The protein below binds the small molecule below.
Small molecule (SMILES): CC(=O)N[C@H]1CO[C@H](CO[C@@H]2O[C@@H](C)[C@@H](O)[C@@H](O)[C@@H]2O)[C@@H](O)[C@@H]1O

Binding-site contacts:
Ligand atom C7 contacts residue ASN57 of chain 1.C at 3.2 Å.
Ligand atom O7 contacts residue ASN57 of chain 1.C at 4.2 Å.
Ligand atom C5 contacts residue ASN57 of chain 1.C at 3.6 Å.
Ligand atom C8 contacts residue ASN57 of chain 1.C at 3.5 Å.
Ligand atom C4 contacts residue ASN57 of chain 1.C at 4.3 Å.
Ligand atom O5 contacts residue ASN57 of chain 1.C at 4.2 Å.
Ligand atom C2 contacts residue ASN57 of chain 1.C at 2.6 Å.
Ligand atom O5 contacts residue ASN57 of chain 1.C at 2.3 Å (h-bond).
Ligand atom N2 contacts residue ASN57 of chain 1.C at 2.6 Å (h-bond).
Ligand atom C6 contacts residue PRO56 of chain 1.C at 3.8 Å (hydrophobic).
Ligand atom C6 contacts residue ASN57 of chain 1.C at 3.8 Å.
Ligand atom C5 contacts residue ASN57 of chain 1.C at 4.2 Å.
Ligand atom C1 contacts residue ASN57 of chain 1.C at 1.4 Å.
Ligand atom C3 contacts residue ASN57 of chain 1.C at 3.9 Å.

Sequence of chain 1.C:
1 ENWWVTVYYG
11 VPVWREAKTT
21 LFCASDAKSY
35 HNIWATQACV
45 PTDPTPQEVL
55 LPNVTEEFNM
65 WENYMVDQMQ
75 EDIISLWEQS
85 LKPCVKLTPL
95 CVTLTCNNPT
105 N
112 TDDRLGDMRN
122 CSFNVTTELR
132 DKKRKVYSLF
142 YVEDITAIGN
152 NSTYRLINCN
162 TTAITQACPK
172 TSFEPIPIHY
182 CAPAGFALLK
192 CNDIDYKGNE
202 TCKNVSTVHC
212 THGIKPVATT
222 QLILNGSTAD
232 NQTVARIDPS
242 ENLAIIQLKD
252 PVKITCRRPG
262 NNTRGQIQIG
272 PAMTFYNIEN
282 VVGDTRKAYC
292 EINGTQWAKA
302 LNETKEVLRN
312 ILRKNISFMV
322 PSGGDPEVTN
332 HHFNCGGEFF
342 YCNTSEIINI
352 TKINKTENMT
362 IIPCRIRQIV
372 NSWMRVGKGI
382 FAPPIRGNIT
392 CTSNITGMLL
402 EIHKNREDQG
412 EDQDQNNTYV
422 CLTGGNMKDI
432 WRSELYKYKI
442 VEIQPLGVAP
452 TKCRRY